Sequence of chain 1.A:
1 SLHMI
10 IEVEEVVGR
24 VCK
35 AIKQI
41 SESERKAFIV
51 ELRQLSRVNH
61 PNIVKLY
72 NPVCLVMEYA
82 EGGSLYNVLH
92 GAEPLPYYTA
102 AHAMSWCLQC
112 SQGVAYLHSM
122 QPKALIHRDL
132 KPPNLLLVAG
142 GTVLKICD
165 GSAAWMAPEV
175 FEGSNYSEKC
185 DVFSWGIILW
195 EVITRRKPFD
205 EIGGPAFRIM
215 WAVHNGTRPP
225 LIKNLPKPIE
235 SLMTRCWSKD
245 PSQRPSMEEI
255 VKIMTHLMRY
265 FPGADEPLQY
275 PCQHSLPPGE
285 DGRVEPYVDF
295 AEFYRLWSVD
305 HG

This small molecule binds to this protein.
Small molecule (SMILES): C=CC(=O)Nc1ccccc1Oc1nc(Nc2cnn(C)c2)ncc1Cl

Binding-site contacts:
Ligand atom N06 contacts residue TYR80 of chain 1.A at 3.9 Å.
Ligand atom C07 contacts residue GLY84 of chain 1.A at 3.7 Å.
Ligand atom C05 contacts residue ALA81 of chain 1.A at 3.5 Å (hydrophobic).
Ligand atom O26 contacts residue LEU137 of chain 1.A at 3.3 Å.
Ligand atom C08 contacts residue GLY84 of chain 1.A at 4.0 Å.
Ligand atom C03 contacts residue GLU79 of chain 1.A at 3.6 Å.
Ligand atom C12 contacts residue TYR80 of chain 1.A at 3.7 Å (hydrophobic).
Ligand atom C17 contacts residue VAL24 of chain 1.A at 4.1 Å (hydrophobic).
Ligand atom O15 contacts residue VAL24 of chain 1.A at 3.8 Å.
Ligand atom N04 contacts residue LEU137 of chain 1.A at 3.8 Å.
Ligand atom N06 contacts residue ALA81 of chain 1.A at 2.6 Å (h-bond).
Ligand atom C05 contacts residue LEU137 of chain 1.A at 4.0 Å (hydrophobic).
Ligand atom C25 contacts residue ASN135 of chain 1.A at 4.1 Å.
Ligand atom C23 contacts residue PRO134 of chain 1.A at 3.9 Å (hydrophobic).
Ligand atom C23 contacts residue CYS148 of chain 1.A at 3.7 Å (hydrophobic).
Ligand atom C24 contacts residue CYS148 of chain 1.A at 2.5 Å (hydrophobic).
Ligand atom CL01 contacts residue LEU137 of chain 1.A at 4.1 Å.
Ligand atom C02 contacts residue LEU137 of chain 1.A at 3.6 Å (hydrophobic).
Ligand atom O26 contacts residue PRO134 of chain 1.A at 3.4 Å (h-bond).
Ligand atom N13 contacts residue LEU137 of chain 1.A at 4.1 Å.
Ligand atom C25 contacts residue LEU137 of chain 1.A at 3.9 Å (hydrophobic).
Ligand atom C17 contacts residue VAL16 of chain 1.A at 3.7 Å (hydrophobic).
Ligand atom N04 contacts residue GLU79 of chain 1.A at 4.2 Å.
Ligand atom C03 contacts residue ALA81 of chain 1.A at 3.7 Å (hydrophobic).
Ligand atom C12 contacts residue ALA81 of chain 1.A at 3.9 Å (hydrophobic).
Ligand atom N06 contacts residue GLY84 of chain 1.A at 3.9 Å.
Ligand atom C10 contacts residue VAL16 of chain 1.A at 4.2 Å (hydrophobic).
Ligand atom C24 contacts residue ASN135 of chain 1.A at 4.0 Å.
Ligand atom C07 contacts residue TYR80 of chain 1.A at 4.2 Å (hydrophobic).
Ligand atom C18 contacts residue VAL16 of chain 1.A at 4.1 Å (hydrophobic).
Ligand atom C07 contacts residue ALA81 of chain 1.A at 3.6 Å (hydrophobic).
Ligand atom C23 contacts residue LEU137 of chain 1.A at 4.2 Å (hydrophobic).
Ligand atom C16 contacts residue VAL24 of chain 1.A at 4.1 Å (hydrophobic).
Ligand atom C24 contacts residue PRO134 of chain 1.A at 4.1 Å (hydrophobic).
Ligand atom C12 contacts residue GLY84 of chain 1.A at 4.0 Å.
Ligand atom C25 contacts residue CYS148 of chain 1.A at 1.6 Å (hydrophobic).
Ligand atom C03 contacts residue LEU137 of chain 1.A at 3.3 Å (hydrophobic).
Ligand atom N04 contacts residue TYR80 of chain 1.A at 4.1 Å.
Ligand atom N04 contacts residue ALA81 of chain 1.A at 3.1 Å (h-bond).
Ligand atom C18 contacts residue GLY17 of chain 1.A at 3.9 Å.